Sequence of chain 1.C:
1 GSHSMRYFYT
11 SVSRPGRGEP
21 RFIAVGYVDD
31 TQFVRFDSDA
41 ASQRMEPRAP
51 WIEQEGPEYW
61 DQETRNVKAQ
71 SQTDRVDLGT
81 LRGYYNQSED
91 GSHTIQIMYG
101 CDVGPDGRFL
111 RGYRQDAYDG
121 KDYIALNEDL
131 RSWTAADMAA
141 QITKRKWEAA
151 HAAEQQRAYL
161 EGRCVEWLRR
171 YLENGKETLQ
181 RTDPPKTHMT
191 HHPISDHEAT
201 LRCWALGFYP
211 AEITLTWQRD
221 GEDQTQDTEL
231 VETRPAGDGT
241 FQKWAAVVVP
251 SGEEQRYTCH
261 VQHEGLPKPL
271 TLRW

Binding-site contacts:
Ligand atom OXT contacts residue THR143 of chain 1.C at 2.5 Å (h-bond).
Ligand atom N contacts residue TYR7 of chain 1.C at 3.4 Å (h-bond).
Ligand atom O contacts residue TRP147 of chain 1.C at 2.8 Å (h-bond).
Ligand atom N contacts residue TYR171 of chain 1.C at 2.9 Å (h-bond).
Ligand atom N contacts residue MET5 of chain 1.C at 3.3 Å.
Ligand atom SD contacts residue ARG163 of chain 1.C at 2.7 Å (salt-bridge).
Ligand atom CG contacts residue ARG163 of chain 1.C at 3.4 Å.
Ligand atom CD1 contacts residue GLN156 of chain 1.C at 3.3 Å.
Ligand atom C contacts residue ASP77 of chain 1.C at 3.5 Å.
Ligand atom CD2 contacts residue ALA152 of chain 1.C at 3.4 Å (hydrophobic).
Ligand atom CA contacts residue TYR7 of chain 1.C at 3.2 Å (hydrophobic).
Ligand atom O contacts residue LYS146 of chain 1.C at 3.3 Å (salt-bridge).
Ligand atom CD1 contacts residue ASN66 of chain 1.C at 3.5 Å.
Ligand atom C contacts residue THR143 of chain 1.C at 3.5 Å.
Ligand atom CD1 contacts residue ASN66 of chain 1.C at 3.4 Å.
Ligand atom O contacts residue TYR84 of chain 1.C at 3.5 Å (h-bond).
Ligand atom SD contacts residue GLN62 of chain 1.C at 3.3 Å (h-bond).
Ligand atom NZ contacts residue ASP116 of chain 1.C at 3.2 Å (salt-bridge).
Ligand atom CZ2 contacts residue ALA152 of chain 1.C at 3.5 Å (hydrophobic).
Ligand atom CE contacts residue GLN62 of chain 1.C at 3.5 Å.
Ligand atom N contacts residue GLU63 of chain 1.C at 3.1 Å (salt-bridge).
Ligand atom CB contacts residue TYR99 of chain 1.C at 3.3 Å (hydrophobic).
Ligand atom CD2 contacts residue VAL67 of chain 1.C at 3.0 Å (hydrophobic).
Ligand atom C contacts residue TYR7 of chain 1.C at 3.2 Å (hydrophobic).
Ligand atom NE1 contacts residue GLN155 of chain 1.C at 2.6 Å (h-bond).
Ligand atom O contacts residue TYR159 of chain 1.C at 2.5 Å (h-bond).
Ligand atom N contacts residue ASP77 of chain 1.C at 2.7 Å (salt-bridge).
Ligand atom OXT contacts residue TYR84 of chain 1.C at 3.0 Å (h-bond).
Ligand atom CD2 contacts residue MET45 of chain 1.C at 3.2 Å (hydrophobic).
Ligand atom CA contacts residue ASP77 of chain 1.C at 3.4 Å.
Ligand atom O contacts residue ARG163 of chain 1.C at 3.1 Å (salt-bridge).
Ligand atom CE2 contacts residue ALA152 of chain 1.C at 3.3 Å (hydrophobic).
Ligand atom OG contacts residue GLN155 of chain 1.C at 3.5 Å (h-bond).
Ligand atom O contacts residue TRP147 of chain 1.C at 3.2 Å (h-bond).
Ligand atom CG contacts residue GLU63 of chain 1.C at 3.2 Å.
Ligand atom CD2 contacts residue GLU63 of chain 1.C at 3.1 Å.
Ligand atom O contacts residue THR80 of chain 1.C at 3.4 Å.
Ligand atom SD contacts residue THR73 of chain 1.C at 3.4 Å (h-bond).
Ligand atom N contacts residue TYR99 of chain 1.C at 3.1 Å (h-bond).
Ligand atom N contacts residue TYR7 of chain 1.C at 2.8 Å (h-bond).

Sequence of chain 1.A:
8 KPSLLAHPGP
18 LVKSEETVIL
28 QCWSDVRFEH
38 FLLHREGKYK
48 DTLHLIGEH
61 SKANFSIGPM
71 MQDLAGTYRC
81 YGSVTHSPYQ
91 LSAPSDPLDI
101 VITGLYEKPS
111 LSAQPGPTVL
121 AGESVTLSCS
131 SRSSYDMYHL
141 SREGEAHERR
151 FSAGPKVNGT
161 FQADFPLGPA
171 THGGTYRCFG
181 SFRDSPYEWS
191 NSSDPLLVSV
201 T

A protein and the small-molecule ligand that binds it are described below.
Small molecule (SMILES): CC[C@H](C)[C@H](NC(=O)[C@H](CC(C)C)NC(=O)[C@@H](N)CCSC)C(=O)N[C@@H](Cc1ccc(O)cc1)C(=O)N[C@@H](CO)C(=O)N[C@@H](CCSC)C(=O)N[C@@H](CC1=c2ccccc2=NC1)C(=O)NCC(=O)N[C@@H](CCCCN)C(=O)O